Sequence of chain 1.A:
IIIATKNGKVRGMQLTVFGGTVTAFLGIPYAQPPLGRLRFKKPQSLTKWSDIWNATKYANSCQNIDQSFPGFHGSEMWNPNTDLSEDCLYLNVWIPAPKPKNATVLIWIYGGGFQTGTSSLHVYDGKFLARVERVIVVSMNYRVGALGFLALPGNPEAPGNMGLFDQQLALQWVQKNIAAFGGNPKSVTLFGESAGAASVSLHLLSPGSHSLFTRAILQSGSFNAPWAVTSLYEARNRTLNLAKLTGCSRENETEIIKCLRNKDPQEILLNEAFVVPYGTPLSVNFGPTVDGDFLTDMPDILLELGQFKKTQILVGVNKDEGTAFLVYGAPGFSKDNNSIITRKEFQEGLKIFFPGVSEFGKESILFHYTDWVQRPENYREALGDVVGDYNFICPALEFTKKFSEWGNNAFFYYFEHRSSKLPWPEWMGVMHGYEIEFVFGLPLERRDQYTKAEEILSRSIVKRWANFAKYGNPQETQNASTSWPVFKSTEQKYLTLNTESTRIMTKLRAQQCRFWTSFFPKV

A protein and the small-molecule ligand that binds it are described below.
Small molecule (SMILES): CC(=O)N[C@@H]1[C@@H](O)[C@H](O)[C@@H](CO)O[C@H]1O

Binding-site contacts:
Ligand atom C6 contacts residue ARG14 of chain 1.A at 4.5 Å.
Ligand atom O5 contacts residue ARG14 of chain 1.A at 4.0 Å.
Ligand atom C2 contacts residue ASN57 of chain 1.A at 2.5 Å.
Ligand atom C1 contacts residue ARG14 of chain 1.A at 4.3 Å.
Ligand atom O5 contacts residue ASN57 of chain 1.A at 2.4 Å (h-bond).
Ligand atom C1 contacts residue ASN57 of chain 1.A at 1.4 Å.
Ligand atom N2 contacts residue ASN57 of chain 1.A at 2.9 Å (h-bond).
Ligand atom O7 contacts residue ASN57 of chain 1.A at 3.5 Å (h-bond).
Ligand atom C5 contacts residue ARG14 of chain 1.A at 4.2 Å.
Ligand atom C5 contacts residue ASN57 of chain 1.A at 3.7 Å.
Ligand atom C3 contacts residue ASN57 of chain 1.A at 3.8 Å.
Ligand atom C7 contacts residue ASN57 of chain 1.A at 3.5 Å.
Ligand atom C4 contacts residue ASN57 of chain 1.A at 4.2 Å.